Sequence of chain 1.F:
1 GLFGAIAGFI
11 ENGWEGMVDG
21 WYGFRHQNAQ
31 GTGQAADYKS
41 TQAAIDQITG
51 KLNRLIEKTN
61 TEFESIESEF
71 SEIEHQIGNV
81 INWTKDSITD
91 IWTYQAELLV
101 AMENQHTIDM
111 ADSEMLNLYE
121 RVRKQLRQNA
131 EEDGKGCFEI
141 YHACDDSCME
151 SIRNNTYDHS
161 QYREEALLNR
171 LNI

A protein and the small-molecule ligand that binds it are described below.
Small molecule (SMILES): CC(=O)N[C@H]1[C@H](O[C@H]2[C@H](O)[C@@H](NC(C)=O)CO[C@@H]2CO)O[C@H](CO)[C@@H](O[C@@H]2O[C@H](CO)[C@@H](O)[C@H](O[C@H]3O[C@H](CO)[C@@H](O)[C@H](O)[C@@H]3O)[C@@H]2O)[C@@H]1O

Sequence of chain 1.A:
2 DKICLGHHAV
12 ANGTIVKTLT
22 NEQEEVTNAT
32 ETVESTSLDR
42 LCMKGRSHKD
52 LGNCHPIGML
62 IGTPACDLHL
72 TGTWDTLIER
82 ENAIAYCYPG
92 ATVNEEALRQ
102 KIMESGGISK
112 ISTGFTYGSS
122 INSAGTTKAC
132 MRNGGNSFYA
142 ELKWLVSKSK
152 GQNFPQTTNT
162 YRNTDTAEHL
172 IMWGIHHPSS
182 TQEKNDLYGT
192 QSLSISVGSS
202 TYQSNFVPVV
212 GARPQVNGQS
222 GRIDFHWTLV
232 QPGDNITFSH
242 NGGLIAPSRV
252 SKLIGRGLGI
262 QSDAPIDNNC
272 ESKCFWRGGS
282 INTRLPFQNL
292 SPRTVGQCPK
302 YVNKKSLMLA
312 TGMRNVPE

Binding-site contacts:
Ligand atom N2 contacts residue ASN82 of chain 1.F at 3.0 Å (h-bond).
Ligand atom C8 contacts residue ARG294 of chain 1.E at 4.3 Å.
Ligand atom C7 contacts residue ASN82 of chain 1.F at 3.7 Å.
Ligand atom O7 contacts residue ASN79 of chain 1.F at 2.9 Å (h-bond).
Ligand atom C8 contacts residue ASN79 of chain 1.F at 3.5 Å.
Ligand atom O5 contacts residue ASN82 of chain 1.F at 2.3 Å (h-bond).
Ligand atom N2 contacts residue GLY78 of chain 1.F at 4.5 Å.
Ligand atom C8 contacts residue GLY78 of chain 1.F at 3.9 Å.
Ligand atom C7 contacts residue GLY78 of chain 1.F at 4.5 Å.
Ligand atom C2 contacts residue ASN82 of chain 1.F at 2.5 Å.
Ligand atom O7 contacts residue HIS75 of chain 1.F at 3.9 Å.
Ligand atom C7 contacts residue ASN79 of chain 1.F at 3.4 Å.
Ligand atom N2 contacts residue ASN79 of chain 1.F at 4.4 Å.
Ligand atom C3 contacts residue ASN82 of chain 1.F at 3.9 Å.
Ligand atom C7 contacts residue GLU105 of chain 1.A at 4.0 Å.
Ligand atom O7 contacts residue ASN82 of chain 1.F at 4.0 Å.
Ligand atom O7 contacts residue GLU105 of chain 1.A at 2.8 Å (salt-bridge).
Ligand atom C4 contacts residue ASN82 of chain 1.F at 4.3 Å.
Ligand atom C7 contacts residue HIS75 of chain 1.F at 4.2 Å.
Ligand atom C8 contacts residue HIS75 of chain 1.F at 3.3 Å.
Ligand atom C5 contacts residue ASN82 of chain 1.F at 3.6 Å.
Ligand atom C1 contacts residue ASN82 of chain 1.F at 1.4 Å.

Sequence of chain 1.E:
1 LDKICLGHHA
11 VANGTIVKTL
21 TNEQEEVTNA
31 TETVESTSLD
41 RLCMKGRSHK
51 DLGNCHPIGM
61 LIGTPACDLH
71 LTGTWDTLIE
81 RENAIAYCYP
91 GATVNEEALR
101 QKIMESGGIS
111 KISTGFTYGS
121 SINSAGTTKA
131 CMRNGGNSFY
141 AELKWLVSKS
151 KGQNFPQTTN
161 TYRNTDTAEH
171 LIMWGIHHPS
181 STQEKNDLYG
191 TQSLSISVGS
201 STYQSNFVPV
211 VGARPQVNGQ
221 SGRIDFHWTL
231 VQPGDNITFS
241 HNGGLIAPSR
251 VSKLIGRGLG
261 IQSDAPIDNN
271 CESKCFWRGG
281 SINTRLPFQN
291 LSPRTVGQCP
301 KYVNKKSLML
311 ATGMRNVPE